Binding-site contacts:
Ligand atom O6 contacts residue ILE382 of chain 1.C at 4.2 Å.
Ligand atom C5 contacts residue SER381 of chain 1.C at 3.8 Å.
Ligand atom C2 contacts residue GLN375 of chain 1.C at 4.3 Å.
Ligand atom C5 contacts residue ILE382 of chain 1.C at 4.4 Å (hydrophobic).
Ligand atom C1 contacts residue ILE382 of chain 1.C at 4.3 Å (hydrophobic).
Ligand atom C2 contacts residue ASN379 of chain 1.C at 2.5 Å.
Ligand atom C6 contacts residue SER381 of chain 1.C at 4.4 Å.
Ligand atom C6 contacts residue ILE382 of chain 1.C at 4.0 Å (hydrophobic).
Ligand atom C1 contacts residue ASN379 of chain 1.C at 1.4 Å.
Ligand atom C7 contacts residue GLN375 of chain 1.C at 4.4 Å.
Ligand atom O6 contacts residue GLU385 of chain 1.C at 4.1 Å.
Ligand atom C3 contacts residue ASN379 of chain 1.C at 3.8 Å.
Ligand atom C1 contacts residue GLN375 of chain 1.C at 4.0 Å.
Ligand atom O7 contacts residue GLN375 of chain 1.C at 3.4 Å.
Ligand atom O5 contacts residue SER381 of chain 1.C at 3.6 Å.
Ligand atom C7 contacts residue ASN379 of chain 1.C at 3.6 Å.
Ligand atom O5 contacts residue ILE382 of chain 1.C at 3.4 Å.
Ligand atom O5 contacts residue ASN379 of chain 1.C at 2.4 Å (h-bond).
Ligand atom C4 contacts residue ASN379 of chain 1.C at 4.2 Å.
Ligand atom C1 contacts residue SER381 of chain 1.C at 3.7 Å.
Ligand atom O7 contacts residue LYS374 of chain 1.C at 4.0 Å.
Ligand atom O7 contacts residue ASN379 of chain 1.C at 3.9 Å.
Ligand atom O5 contacts residue GLN375 of chain 1.C at 4.3 Å.
Ligand atom C5 contacts residue ASN379 of chain 1.C at 3.7 Å.
Ligand atom N2 contacts residue ASN379 of chain 1.C at 2.9 Å (h-bond).
Ligand atom O6 contacts residue SER381 of chain 1.C at 3.8 Å.
Ligand atom C6 contacts residue TYR371 of chain 1.C at 4.2 Å (hydrophobic).

This small molecule binds to this protein.
Small molecule (SMILES): CC(=O)N[C@@H]1[C@@H](O)[C@H](O)[C@@H](CO)O[C@H]1O

Sequence of chain 1.C:
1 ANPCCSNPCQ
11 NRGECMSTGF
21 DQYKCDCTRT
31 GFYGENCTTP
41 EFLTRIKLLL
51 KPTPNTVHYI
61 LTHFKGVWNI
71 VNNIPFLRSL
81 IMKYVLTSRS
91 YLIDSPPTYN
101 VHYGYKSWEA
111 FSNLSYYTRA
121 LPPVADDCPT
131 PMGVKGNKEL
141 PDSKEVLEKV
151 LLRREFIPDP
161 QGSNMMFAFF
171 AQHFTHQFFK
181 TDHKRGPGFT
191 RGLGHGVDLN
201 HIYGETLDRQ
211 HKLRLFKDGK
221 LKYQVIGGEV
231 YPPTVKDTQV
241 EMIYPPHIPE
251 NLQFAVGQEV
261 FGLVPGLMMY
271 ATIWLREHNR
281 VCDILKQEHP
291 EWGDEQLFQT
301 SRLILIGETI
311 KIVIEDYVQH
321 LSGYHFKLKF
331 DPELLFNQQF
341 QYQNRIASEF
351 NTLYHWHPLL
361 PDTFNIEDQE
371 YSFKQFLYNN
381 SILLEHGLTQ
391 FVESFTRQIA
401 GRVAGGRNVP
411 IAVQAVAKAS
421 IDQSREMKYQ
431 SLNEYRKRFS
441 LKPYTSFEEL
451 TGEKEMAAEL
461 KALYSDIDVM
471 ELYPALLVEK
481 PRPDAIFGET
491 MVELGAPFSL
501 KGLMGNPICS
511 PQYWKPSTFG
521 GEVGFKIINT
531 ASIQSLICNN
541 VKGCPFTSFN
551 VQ